A protein and the small-molecule ligand that binds it are described below.
Small molecule (SMILES): CC(=O)N[C@@H]1[C@@H](O)[C@H](O)[C@@H](CO)O[C@H]1O

Binding-site contacts:
Ligand atom C1 contacts residue ASN269 of chain 1.C at 1.4 Å.
Ligand atom C7 contacts residue ASP234 of chain 1.C at 3.9 Å.
Ligand atom C4 contacts residue ASN269 of chain 1.C at 4.2 Å.
Ligand atom O5 contacts residue ASN269 of chain 1.C at 2.4 Å (h-bond).
Ligand atom N2 contacts residue ASP234 of chain 1.C at 3.8 Å.
Ligand atom O7 contacts residue ASN269 of chain 1.C at 3.8 Å.
Ligand atom C8 contacts residue ASP234 of chain 1.C at 3.5 Å.
Ligand atom N2 contacts residue ASN269 of chain 1.C at 2.9 Å (h-bond).
Ligand atom C7 contacts residue ASN269 of chain 1.C at 3.6 Å.
Ligand atom C2 contacts residue ASN269 of chain 1.C at 2.5 Å.
Ligand atom C5 contacts residue ASN269 of chain 1.C at 3.7 Å.
Ligand atom C3 contacts residue ASN269 of chain 1.C at 3.8 Å.

Sequence of chain 1.C:
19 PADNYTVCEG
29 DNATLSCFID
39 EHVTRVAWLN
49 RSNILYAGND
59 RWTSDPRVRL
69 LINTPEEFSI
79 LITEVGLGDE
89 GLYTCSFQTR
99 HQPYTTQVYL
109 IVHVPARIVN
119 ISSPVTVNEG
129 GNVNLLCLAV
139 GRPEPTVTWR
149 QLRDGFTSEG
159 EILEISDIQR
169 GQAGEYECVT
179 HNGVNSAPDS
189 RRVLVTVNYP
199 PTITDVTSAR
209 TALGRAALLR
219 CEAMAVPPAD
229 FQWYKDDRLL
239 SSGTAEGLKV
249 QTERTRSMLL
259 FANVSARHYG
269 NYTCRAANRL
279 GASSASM